Binding-site contacts:
Ligand atom O4 contacts residue VAL31 of chain 29.D at 3.3 Å.
Ligand atom C3 contacts residue VAL31 of chain 29.D at 3.0 Å (hydrophobic).
Ligand atom C8 contacts residue ASN69 of chain 29.D at 3.4 Å.
Ligand atom N2 contacts residue ASN69 of chain 29.D at 4.3 Å.
Ligand atom C3 contacts residue NAG1 of chain 29.X at 3.7 Å.
Ligand atom C7 contacts residue SER70 of chain 29.D at 4.4 Å.
Ligand atom C5 contacts residue MET33 of chain 29.D at 3.7 Å (hydrophobic).
Ligand atom C4 contacts residue VAL31 of chain 29.D at 3.8 Å (hydrophobic).
Ligand atom C6 contacts residue NAG1 of chain 29.X at 4.3 Å.
Ligand atom O5 contacts residue MET33 of chain 29.D at 4.2 Å.
Ligand atom C1 contacts residue ASN69 of chain 29.D at 2.7 Å.
Ligand atom C8 contacts residue SER70 of chain 29.D at 3.7 Å.
Ligand atom O5 contacts residue ASN69 of chain 29.D at 2.8 Å (h-bond).
Ligand atom C5 contacts residue NAG1 of chain 29.X at 4.4 Å.
Ligand atom O1 contacts residue ASN69 of chain 29.D at 2.1 Å (h-bond).
Ligand atom C6 contacts residue ASN69 of chain 29.D at 4.4 Å.
Ligand atom O1 contacts residue MET33 of chain 29.D at 3.9 Å.
Ligand atom C4 contacts residue NAG1 of chain 29.X at 3.2 Å.
Ligand atom C2 contacts residue ASN69 of chain 29.D at 4.2 Å.
Ligand atom C7 contacts residue ASN69 of chain 29.D at 3.8 Å.
Ligand atom C2 contacts residue VAL31 of chain 29.D at 4.0 Å (hydrophobic).
Ligand atom O3 contacts residue VAL31 of chain 29.D at 3.6 Å.
Ligand atom O6 contacts residue NAG1 of chain 29.X at 3.0 Å.
Ligand atom O7 contacts residue ASN69 of chain 29.D at 3.8 Å.
Ligand atom C6 contacts residue LEU24 of chain 29.D at 4.5 Å (hydrophobic).
Ligand atom C5 contacts residue VAL31 of chain 29.D at 4.2 Å (hydrophobic).
Ligand atom N2 contacts residue VAL31 of chain 29.D at 4.0 Å.
Ligand atom C5 contacts residue ASN69 of chain 29.D at 3.7 Å.
Ligand atom C1 contacts residue VAL31 of chain 29.D at 4.3 Å (hydrophobic).
Ligand atom C6 contacts residue MET33 of chain 29.D at 3.5 Å (hydrophobic).
Ligand atom C8 contacts residue ARG57 of chain 29.D at 4.2 Å.
Ligand atom O3 contacts residue NAG1 of chain 29.X at 2.6 Å (h-bond).
Ligand atom O1 contacts residue SER70 of chain 29.D at 4.2 Å.
Ligand atom O1 contacts residue VAL31 of chain 29.D at 3.4 Å (h-bond).
Ligand atom O4 contacts residue NAG1 of chain 29.X at 3.0 Å.

Sequence of chain 29.D:
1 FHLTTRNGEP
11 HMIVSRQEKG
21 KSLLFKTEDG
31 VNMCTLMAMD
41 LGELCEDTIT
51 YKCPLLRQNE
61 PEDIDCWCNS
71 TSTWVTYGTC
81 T

The small molecule below binds the protein below.
Small molecule (SMILES): CC(=O)N[C@@H]1[C@@H](O)[C@H](O)[C@@H](CO)O[C@H]1O